Sequence of chain 4.A:
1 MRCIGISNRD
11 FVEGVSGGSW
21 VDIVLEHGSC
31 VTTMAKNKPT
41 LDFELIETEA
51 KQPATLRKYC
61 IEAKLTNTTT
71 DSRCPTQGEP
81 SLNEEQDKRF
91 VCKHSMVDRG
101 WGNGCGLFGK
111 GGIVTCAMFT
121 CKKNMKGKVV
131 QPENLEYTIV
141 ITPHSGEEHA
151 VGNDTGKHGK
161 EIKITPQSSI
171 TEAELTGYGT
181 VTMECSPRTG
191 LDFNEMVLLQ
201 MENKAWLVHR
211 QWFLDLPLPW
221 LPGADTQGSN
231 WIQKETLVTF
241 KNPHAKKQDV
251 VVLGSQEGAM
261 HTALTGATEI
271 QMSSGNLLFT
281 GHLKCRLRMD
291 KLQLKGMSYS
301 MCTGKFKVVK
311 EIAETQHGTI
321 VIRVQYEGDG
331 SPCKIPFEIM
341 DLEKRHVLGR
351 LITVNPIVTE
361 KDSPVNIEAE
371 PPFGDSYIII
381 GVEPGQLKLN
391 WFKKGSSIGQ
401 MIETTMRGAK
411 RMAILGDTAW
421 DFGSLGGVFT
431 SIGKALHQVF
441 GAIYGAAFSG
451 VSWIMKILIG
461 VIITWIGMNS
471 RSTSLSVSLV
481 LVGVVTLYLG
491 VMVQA

Binding-site contacts:
Ligand atom C5 contacts residue ASN67 of chain 4.A at 3.7 Å.
Ligand atom C2 contacts residue ASN67 of chain 4.A at 2.5 Å.
Ligand atom C4 contacts residue ASN67 of chain 4.A at 4.2 Å.
Ligand atom C1 contacts residue ASN67 of chain 4.A at 1.4 Å.
Ligand atom C7 contacts residue ASN67 of chain 4.A at 3.7 Å.
Ligand atom O7 contacts residue ASN67 of chain 4.A at 4.1 Å.
Ligand atom N2 contacts residue ASN67 of chain 4.A at 2.9 Å (h-bond).
Ligand atom C8 contacts residue PHE90 of chain 4.A at 3.9 Å (hydrophobic).
Ligand atom C8 contacts residue ASN67 of chain 4.A at 4.2 Å.
Ligand atom O5 contacts residue ASN67 of chain 4.A at 2.4 Å (h-bond).
Ligand atom C3 contacts residue ASN67 of chain 4.A at 3.8 Å.
Ligand atom C8 contacts residue MET118 of chain 4.A at 4.3 Å (hydrophobic).

A protein and the small-molecule ligand that binds it are described below.
Small molecule (SMILES): CC(=O)N[C@@H]1[C@@H](O)[C@H](O)[C@@H](CO)O[C@H]1O